A small-molecule ligand and the protein it binds are described below.
Small molecule (SMILES): CC(C)C[C@@H](C=O)NC(=O)[C@H](CCC(N)=O)NC(=O)[C@H](CCCN=C(N)N)NC(=O)[C@H](CCC(=O)O)NC(=O)[C@H](Cc1ccccc1)NC(=O)[C@H](CC1=c2ccccc2=NC1)NC(=O)[C@H](CC(=O)O)NC(=O)[C@H](Cc1ccc(O)cc1)NC(=O)[C@H](Cc1ccccc1)NC(=O)[C@H](CO)NC(=O)[C@H](CCC(=O)O)NC(=O)[C@H](CC(=O)O)NC(=O)[C@H](CC(C)C)NC(=O)[C@@H](N)CO

Binding-site contacts:
Ligand atom CH2 contacts residue LEU36 of chain 1.D at 3.8 Å (hydrophobic).
Ligand atom CE1 contacts residue LYS121 of chain 1.D at 3.7 Å.
Ligand atom CZ contacts residue ARG118 of chain 1.D at 3.6 Å.
Ligand atom CE1 contacts residue GLU120 of chain 1.D at 3.7 Å.
Ligand atom CZ2 contacts residue GLN34 of chain 1.D at 3.5 Å.
Ligand atom CG contacts residue PHE96 of chain 1.D at 3.7 Å (hydrophobic).
Ligand atom CE1 contacts residue PHE64 of chain 1.D at 3.7 Å (hydrophobic).
Ligand atom CD2 contacts residue PHE88 of chain 1.D at 3.4 Å (hydrophobic).
Ligand atom CZ contacts residue GLU120 of chain 1.D at 3.5 Å.
Ligand atom CE1 contacts residue PHE96 of chain 1.D at 3.6 Å (hydrophobic).
Ligand atom O contacts residue LEU37 of chain 1.D at 3.5 Å.
Ligand atom OH contacts residue ARG118 of chain 1.D at 3.5 Å (salt-bridge).
Ligand atom CE2 contacts residue ARG118 of chain 1.D at 3.7 Å.
Ligand atom CD2 contacts residue LEU37 of chain 1.D at 3.7 Å (hydrophobic).
Ligand atom CA contacts residue PHE89 of chain 1.D at 3.6 Å (hydrophobic).
Ligand atom CD2 contacts residue ARG118 of chain 1.D at 3.6 Å.
Ligand atom CD2 contacts residue ARG118 of chain 1.D at 3.6 Å.
Ligand atom CD1 contacts residue PHE96 of chain 1.D at 3.6 Å (hydrophobic).
Ligand atom OH contacts residue LYS121 of chain 1.D at 3.5 Å.
Ligand atom OH contacts residue GLU120 of chain 1.D at 2.6 Å (salt-bridge).
Ligand atom CZ contacts residue PHE88 of chain 1.D at 3.7 Å (hydrophobic).
Ligand atom CE2 contacts residue PHE88 of chain 1.D at 3.6 Å (hydrophobic).
Ligand atom OD2 contacts residue ARG118 of chain 1.D at 3.0 Å (salt-bridge).
Ligand atom OE1 contacts residue ARG14 of chain 1.D at 3.4 Å (salt-bridge).
Ligand atom CE3 contacts residue PHE88 of chain 1.D at 3.4 Å (hydrophobic).
Ligand atom CE2 contacts residue GLU120 of chain 1.D at 3.5 Å.
Ligand atom CG contacts residue PHE88 of chain 1.D at 3.6 Å (hydrophobic).
Ligand atom CB contacts residue PHE89 of chain 1.D at 3.5 Å (hydrophobic).
Ligand atom CE2 contacts residue ARG118 of chain 1.D at 3.6 Å.
Ligand atom O contacts residue PHE89 of chain 1.D at 3.4 Å.
Ligand atom CE2 contacts residue PHE88 of chain 1.D at 3.7 Å (hydrophobic).
Ligand atom CD1 contacts residue PHE64 of chain 1.D at 3.3 Å (hydrophobic).
Ligand atom N contacts residue PHE89 of chain 1.D at 3.6 Å.
Ligand atom CD1 contacts residue PHE96 of chain 1.D at 3.7 Å (hydrophobic).
Ligand atom CH2 contacts residue GLN34 of chain 1.D at 3.5 Å.
Ligand atom CB contacts residue PHE64 of chain 1.D at 3.7 Å (hydrophobic).
Ligand atom CD1 contacts residue ASN90 of chain 1.D at 3.5 Å.
Ligand atom CD2 contacts residue TYR91 of chain 1.D at 3.3 Å (hydrophobic).
Ligand atom C contacts residue PHE89 of chain 1.D at 3.5 Å (hydrophobic).
Ligand atom CZ contacts residue ARG118 of chain 1.D at 3.6 Å.

Sequence of chain 1.D:
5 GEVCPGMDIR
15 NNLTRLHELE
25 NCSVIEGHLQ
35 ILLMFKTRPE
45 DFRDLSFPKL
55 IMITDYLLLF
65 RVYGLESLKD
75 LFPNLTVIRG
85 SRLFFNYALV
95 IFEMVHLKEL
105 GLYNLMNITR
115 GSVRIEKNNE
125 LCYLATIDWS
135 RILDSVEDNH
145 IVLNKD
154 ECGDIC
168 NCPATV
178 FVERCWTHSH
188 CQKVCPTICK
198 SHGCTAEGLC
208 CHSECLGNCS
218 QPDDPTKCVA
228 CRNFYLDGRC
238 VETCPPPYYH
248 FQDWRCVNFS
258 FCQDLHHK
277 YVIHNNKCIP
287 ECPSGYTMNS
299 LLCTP